Binding-site contacts:
Ligand atom N contacts residue GLN63 of chain 1.A at 3.3 Å (h-bond).
Ligand atom CB contacts residue THR141 of chain 1.A at 3.4 Å.
Ligand atom OG1 contacts residue VAL73 of chain 1.A at 3.5 Å (h-bond).
Ligand atom CE1 contacts residue SER62 of chain 1.A at 3.4 Å.
Ligand atom C contacts residue TYR8 of chain 1.A at 3.3 Å (hydrophobic).
Ligand atom C contacts residue THR141 of chain 1.A at 3.3 Å.
Ligand atom N contacts residue TYR8 of chain 1.A at 2.7 Å (h-bond).
Ligand atom OH contacts residue SER62 of chain 1.A at 2.7 Å (h-bond).
Ligand atom O contacts residue THR141 of chain 1.A at 2.6 Å (h-bond).
Ligand atom OG1 contacts residue SER77 of chain 1.A at 3.0 Å (h-bond).
Ligand atom CA contacts residue THR141 of chain 1.A at 3.5 Å.
Ligand atom CZ contacts residue PHE114 of chain 1.A at 3.4 Å (hydrophobic).
Ligand atom O contacts residue TRP145 of chain 1.A at 3.5 Å.
Ligand atom CZ contacts residue SER62 of chain 1.A at 3.4 Å.
Ligand atom O contacts residue TRP145 of chain 1.A at 3.1 Å (h-bond).
Ligand atom OG1 contacts residue GLU162 of chain 1.A at 3.2 Å (salt-bridge).
Ligand atom CB contacts residue TYR170 of chain 1.A at 3.5 Å (hydrophobic).
Ligand atom N contacts residue TYR8 of chain 1.A at 3.2 Å (h-bond).
Ligand atom CA contacts residue SER70 of chain 1.A at 3.4 Å.
Ligand atom N contacts residue SER77 of chain 1.A at 3.0 Å (h-bond).
Ligand atom N contacts residue TYR170 of chain 1.A at 2.8 Å (h-bond).
Ligand atom O contacts residue TYR158 of chain 1.A at 2.6 Å (h-bond).
Ligand atom O contacts residue ARG84 of chain 1.A at 2.8 Å (salt-bridge).
Ligand atom CA contacts residue TYR8 of chain 1.A at 3.2 Å (hydrophobic).
Ligand atom O contacts residue ARG96 of chain 1.A at 2.8 Å (salt-bridge).
Ligand atom CA contacts residue TYR170 of chain 1.A at 3.2 Å (hydrophobic).
Ligand atom CG1 contacts residue TRP145 of chain 1.A at 3.5 Å (hydrophobic).
Ligand atom C contacts residue ARG154 of chain 1.A at 3.2 Å.
Ligand atom CB contacts residue TRP166 of chain 1.A at 3.4 Å (hydrophobic).
Ligand atom OXT contacts residue ARG144 of chain 1.A at 3.3 Å (salt-bridge).
Ligand atom N contacts residue ARG154 of chain 1.A at 3.4 Å (salt-bridge).
Ligand atom N contacts residue VAL73 of chain 1.A at 3.5 Å.
Ligand atom CA contacts residue SER77 of chain 1.A at 3.4 Å.
Ligand atom O contacts residue ARG144 of chain 1.A at 3.2 Å (salt-bridge).
Ligand atom O contacts residue ARG154 of chain 1.A at 2.3 Å (salt-bridge).
Ligand atom CD2 contacts residue TRP166 of chain 1.A at 3.1 Å (hydrophobic).
Ligand atom N contacts residue SER70 of chain 1.A at 2.9 Å (h-bond).
Ligand atom O contacts residue VAL73 of chain 1.A at 3.5 Å.
Ligand atom CB contacts residue TYR74 of chain 1.A at 3.5 Å (hydrophobic).
Ligand atom CG contacts residue TYR98 of chain 1.A at 3.3 Å (hydrophobic).

A small-molecule ligand and the protein it binds are described below.
Small molecule (SMILES): CSCC[C@H](NC(=O)[C@@H](N)Cc1ccc(O)cc1)C(=O)N[C@H](C(=O)N[C@@H](CC(C)C)C(=O)N[C@@H](CCC(N)=O)C(=O)N[C@@H](C)C(=O)N[C@H](C(=O)N[C@H](C(=O)N[C@@H](Cc1ccccc1)C(=O)O)[C@@H](C)O)C(C)C)[C@@H](C)O

Sequence of chain 1.A:
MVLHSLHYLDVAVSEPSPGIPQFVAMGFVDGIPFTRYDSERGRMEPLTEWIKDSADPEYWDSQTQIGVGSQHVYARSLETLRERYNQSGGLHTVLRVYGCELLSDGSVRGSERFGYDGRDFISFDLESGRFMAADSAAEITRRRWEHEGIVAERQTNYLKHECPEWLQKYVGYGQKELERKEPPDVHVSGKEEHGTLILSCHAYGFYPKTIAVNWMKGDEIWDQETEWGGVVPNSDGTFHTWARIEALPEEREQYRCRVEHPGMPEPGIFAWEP